Sequence of chain 1.C:
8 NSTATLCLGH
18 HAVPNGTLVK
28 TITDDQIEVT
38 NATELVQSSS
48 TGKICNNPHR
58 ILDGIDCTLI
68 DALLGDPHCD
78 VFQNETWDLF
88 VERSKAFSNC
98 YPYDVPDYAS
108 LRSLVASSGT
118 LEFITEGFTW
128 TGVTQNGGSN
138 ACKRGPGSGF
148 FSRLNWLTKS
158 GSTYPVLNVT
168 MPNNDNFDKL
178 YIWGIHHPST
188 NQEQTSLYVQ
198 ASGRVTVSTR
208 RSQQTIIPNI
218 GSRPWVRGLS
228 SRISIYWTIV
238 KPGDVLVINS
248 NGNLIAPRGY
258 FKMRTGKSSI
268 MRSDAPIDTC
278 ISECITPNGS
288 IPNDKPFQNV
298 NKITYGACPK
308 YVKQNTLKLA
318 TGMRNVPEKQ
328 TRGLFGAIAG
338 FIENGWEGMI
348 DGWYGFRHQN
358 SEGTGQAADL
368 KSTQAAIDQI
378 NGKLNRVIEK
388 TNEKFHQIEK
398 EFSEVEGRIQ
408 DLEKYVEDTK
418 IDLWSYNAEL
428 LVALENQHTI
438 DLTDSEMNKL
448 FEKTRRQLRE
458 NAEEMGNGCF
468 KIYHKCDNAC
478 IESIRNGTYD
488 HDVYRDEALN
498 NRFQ

A protein and the small-molecule ligand that binds it are described below.
Small molecule (SMILES): CC(=O)N[C@H]1[C@H](O[C@H]2[C@H](O)[C@@H](NC(C)=O)CO[C@@H]2CO)O[C@H](CO)[C@@H](O[C@@H]2O[C@H](CO)[C@@H](O)[C@H](O)[C@@H]2O)[C@@H]1O

Binding-site contacts:
Ligand atom C2 contacts residue VAL297 of chain 1.C at 4.3 Å (hydrophobic).
Ligand atom C8 contacts residue ASN285 of chain 1.C at 4.1 Å.
Ligand atom C1 contacts residue ASN285 of chain 1.C at 1.4 Å.
Ligand atom C5 contacts residue ASN285 of chain 1.C at 3.7 Å.
Ligand atom O7 contacts residue ASN285 of chain 1.C at 3.1 Å (h-bond).
Ligand atom C8 contacts residue SER45 of chain 1.C at 3.9 Å.
Ligand atom C4 contacts residue ASN285 of chain 1.C at 4.3 Å.
Ligand atom C8 contacts residue VAL297 of chain 1.C at 4.0 Å (hydrophobic).
Ligand atom C2 contacts residue ASN285 of chain 1.C at 2.5 Å.
Ligand atom C7 contacts residue ASN285 of chain 1.C at 3.0 Å.
Ligand atom C3 contacts residue VAL297 of chain 1.C at 4.3 Å (hydrophobic).
Ligand atom C5 contacts residue ASN298 of chain 1.C at 4.4 Å.
Ligand atom C1 contacts residue ASN298 of chain 1.C at 4.4 Å.
Ligand atom N2 contacts residue ASN285 of chain 1.C at 2.8 Å (h-bond).
Ligand atom O6 contacts residue ASN298 of chain 1.C at 4.4 Å.
Ligand atom O5 contacts residue ASN285 of chain 1.C at 2.5 Å (h-bond).
Ligand atom O5 contacts residue ASN298 of chain 1.C at 4.5 Å.
Ligand atom O6 contacts residue ASN285 of chain 1.C at 4.1 Å.
Ligand atom C7 contacts residue VAL297 of chain 1.C at 4.3 Å (hydrophobic).
Ligand atom C3 contacts residue ASN285 of chain 1.C at 3.8 Å.
Ligand atom N2 contacts residue VAL297 of chain 1.C at 3.5 Å (h-bond).
Ligand atom C8 contacts residue GLU398 of chain 1.C at 3.7 Å.
Ligand atom C1 contacts residue VAL297 of chain 1.C at 4.2 Å (hydrophobic).